Sequence of chain 1.C:
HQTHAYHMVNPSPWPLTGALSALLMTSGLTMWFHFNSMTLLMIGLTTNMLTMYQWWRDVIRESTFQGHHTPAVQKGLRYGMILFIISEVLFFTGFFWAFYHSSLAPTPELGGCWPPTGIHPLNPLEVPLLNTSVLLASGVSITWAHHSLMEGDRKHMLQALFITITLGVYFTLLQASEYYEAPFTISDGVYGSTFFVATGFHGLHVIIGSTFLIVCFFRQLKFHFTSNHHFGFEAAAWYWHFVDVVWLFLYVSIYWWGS

The protein below binds the small molecule below.
Small molecule (SMILES): C[C@H](CCC(=O)O)[C@H]1CC[C@H]2[C@@H]3[C@H](O)C[C@@H]4C[C@H](O)CC[C@]4(C)[C@H]3C[C@H](O)[C@]12C

Binding-site contacts:
Ligand atom C11 contacts residue THR301 of chain 1.A at 3.8 Å.
Ligand atom O26 contacts residue HIS233 of chain 1.A at 4.0 Å.
Ligand atom C20 contacts residue TRP288 of chain 1.A at 4.1 Å (hydrophobic).
Ligand atom O3 contacts residue ASP300 of chain 1.A at 3.5 Å.
Ligand atom C12 contacts residue PHE305 of chain 1.A at 3.9 Å (hydrophobic).
Ligand atom C8 contacts residue PGV1 of chain 1.QA at 4.5 Å.
Ligand atom O25 contacts residue HIS233 of chain 1.A at 3.4 Å (h-bond).
Ligand atom C15 contacts residue PGV1 of chain 1.QA at 3.8 Å.
Ligand atom C24 contacts residue PGV1 of chain 1.QA at 4.0 Å.
Ligand atom C23 contacts residue HIS233 of chain 1.A at 3.6 Å.
Ligand atom C23 contacts residue PGV1 of chain 1.QA at 4.4 Å.
Ligand atom C1 contacts residue TYR304 of chain 1.A at 3.5 Å (hydrophobic).
Ligand atom C7 contacts residue PGV1 of chain 1.QA at 4.5 Å.
Ligand atom C22 contacts residue HIS233 of chain 1.A at 4.5 Å.
Ligand atom C18 contacts residue TRP288 of chain 1.A at 4.0 Å (hydrophobic).
Ligand atom O25 contacts residue PGV1 of chain 1.QA at 3.8 Å.
Ligand atom C23 contacts residue TRP99 of chain 1.C at 3.6 Å (hydrophobic).
Ligand atom O25 contacts residue HIS103 of chain 1.C at 3.0 Å (h-bond).
Ligand atom C22 contacts residue PGV1 of chain 1.QA at 4.2 Å.
Ligand atom C1 contacts residue ASP300 of chain 1.A at 4.3 Å.
Ligand atom O26 contacts residue TRP99 of chain 1.C at 2.8 Å (h-bond).
Ligand atom C24 contacts residue HIS103 of chain 1.C at 3.2 Å.
Ligand atom O12 contacts residue THR301 of chain 1.A at 2.8 Å (h-bond).
Ligand atom C2 contacts residue ASP300 of chain 1.A at 3.5 Å.
Ligand atom C12 contacts residue THR301 of chain 1.A at 3.9 Å.
Ligand atom O26 contacts residue PGV1 of chain 1.QA at 3.5 Å (h-bond).
Ligand atom C2 contacts residue TYR304 of chain 1.A at 4.0 Å (hydrophobic).
Ligand atom C11 contacts residue TYR304 of chain 1.A at 4.4 Å (hydrophobic).
Ligand atom C18 contacts residue PGV1 of chain 1.QA at 4.4 Å.
Ligand atom C11 contacts residue PHE305 of chain 1.A at 4.1 Å (hydrophobic).
Ligand atom C1 contacts residue THR301 of chain 1.A at 4.3 Å.
Ligand atom C21 contacts residue HIS233 of chain 1.A at 3.7 Å.
Ligand atom C2 contacts residue THR301 of chain 1.A at 3.8 Å.
Ligand atom C24 contacts residue HIS233 of chain 1.A at 3.6 Å.
Ligand atom C3 contacts residue ASP300 of chain 1.A at 4.3 Å.
Ligand atom C21 contacts residue TRP288 of chain 1.A at 3.8 Å (hydrophobic).
Ligand atom C19 contacts residue TYR304 of chain 1.A at 4.0 Å (hydrophobic).
Ligand atom O26 contacts residue HIS103 of chain 1.C at 2.6 Å (h-bond).
Ligand atom C24 contacts residue TRP99 of chain 1.C at 3.6 Å (hydrophobic).
Ligand atom C16 contacts residue PGV1 of chain 1.QA at 4.1 Å.

Sequence of chain 1.A:
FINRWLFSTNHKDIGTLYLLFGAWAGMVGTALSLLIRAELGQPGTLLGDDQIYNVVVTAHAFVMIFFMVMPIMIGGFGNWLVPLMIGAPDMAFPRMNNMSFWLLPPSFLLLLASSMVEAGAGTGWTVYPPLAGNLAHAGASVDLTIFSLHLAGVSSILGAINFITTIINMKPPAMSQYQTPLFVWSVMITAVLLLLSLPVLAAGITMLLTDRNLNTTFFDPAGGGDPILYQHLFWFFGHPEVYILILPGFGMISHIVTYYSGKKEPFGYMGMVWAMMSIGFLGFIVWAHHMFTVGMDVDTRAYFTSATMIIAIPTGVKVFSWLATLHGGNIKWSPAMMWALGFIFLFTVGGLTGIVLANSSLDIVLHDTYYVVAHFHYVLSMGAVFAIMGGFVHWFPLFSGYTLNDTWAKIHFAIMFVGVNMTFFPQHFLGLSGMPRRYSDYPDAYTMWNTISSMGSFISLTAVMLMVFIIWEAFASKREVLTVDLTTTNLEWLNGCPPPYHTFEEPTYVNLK